Sequence of chain 1.F:
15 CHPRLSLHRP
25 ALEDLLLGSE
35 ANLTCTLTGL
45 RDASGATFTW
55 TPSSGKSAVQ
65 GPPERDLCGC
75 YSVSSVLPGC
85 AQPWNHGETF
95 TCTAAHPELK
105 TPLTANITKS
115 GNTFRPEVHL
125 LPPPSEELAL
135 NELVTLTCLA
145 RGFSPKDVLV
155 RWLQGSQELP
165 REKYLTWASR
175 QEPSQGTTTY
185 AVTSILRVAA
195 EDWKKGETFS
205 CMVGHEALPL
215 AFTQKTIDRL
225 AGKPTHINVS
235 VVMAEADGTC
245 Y

Binding-site contacts:
Ligand atom O6 contacts residue ASN110 of chain 1.F at 4.3 Å.
Ligand atom O7 contacts residue ASN110 of chain 1.F at 4.2 Å.
Ligand atom C4 contacts residue ASN110 of chain 1.F at 4.3 Å.
Ligand atom C5 contacts residue ASN110 of chain 1.F at 3.5 Å.
Ligand atom C2 contacts residue ASN110 of chain 1.F at 2.7 Å.
Ligand atom C3 contacts residue ASN110 of chain 1.F at 3.9 Å.
Ligand atom O5 contacts residue ASN110 of chain 1.F at 2.2 Å (h-bond).
Ligand atom N2 contacts residue ASN110 of chain 1.F at 3.1 Å (h-bond).
Ligand atom C1 contacts residue ASN110 of chain 1.F at 1.4 Å.
Ligand atom C8 contacts residue THR93 of chain 1.F at 3.9 Å.
Ligand atom C8 contacts residue THR112 of chain 1.F at 4.4 Å.
Ligand atom C7 contacts residue ASN110 of chain 1.F at 3.8 Å.
Ligand atom C8 contacts residue ASN110 of chain 1.F at 4.4 Å.

A protein and the small-molecule ligand that binds it are described below.
Small molecule (SMILES): CC(=O)N[C@H]1[C@H](O[C@H]2[C@H](O)[C@@H](NC(C)=O)CO[C@@H]2CO)O[C@H](CO)[C@@H](O[C@@H]2O[C@H](CO)[C@@H](O)[C@H](O)[C@@H]2O)[C@@H]1O